Sequence of chain 1.B:
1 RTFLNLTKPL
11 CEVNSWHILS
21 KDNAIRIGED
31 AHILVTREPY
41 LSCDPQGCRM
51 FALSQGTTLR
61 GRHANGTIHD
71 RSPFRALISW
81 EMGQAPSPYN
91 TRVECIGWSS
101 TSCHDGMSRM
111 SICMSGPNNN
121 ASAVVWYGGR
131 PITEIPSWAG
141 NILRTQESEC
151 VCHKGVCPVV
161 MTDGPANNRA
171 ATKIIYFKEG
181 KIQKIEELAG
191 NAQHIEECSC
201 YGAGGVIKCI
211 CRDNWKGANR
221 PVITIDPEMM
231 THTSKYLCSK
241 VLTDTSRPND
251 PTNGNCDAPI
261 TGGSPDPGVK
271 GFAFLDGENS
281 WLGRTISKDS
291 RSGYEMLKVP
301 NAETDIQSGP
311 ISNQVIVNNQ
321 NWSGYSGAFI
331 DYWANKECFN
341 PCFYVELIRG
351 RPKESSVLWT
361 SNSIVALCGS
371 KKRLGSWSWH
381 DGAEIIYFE

Binding-site contacts:
Ligand atom C8 contacts residue SER15 of chain 1.A at 4.0 Å.
Ligand atom N2 contacts residue ASN120 of chain 1.B at 3.0 Å (h-bond).
Ligand atom O3 contacts residue BMA1 of chain 1.E at 3.3 Å (h-bond).
Ligand atom C7 contacts residue ASN120 of chain 1.B at 3.4 Å.
Ligand atom C3 contacts residue BMA1 of chain 1.E at 3.6 Å.
Ligand atom O3 contacts residue ASN313 of chain 1.A at 2.9 Å (h-bond).
Ligand atom C2 contacts residue ASN313 of chain 1.A at 4.0 Å.
Ligand atom O6 contacts residue GLY375 of chain 1.A at 3.9 Å.
Ligand atom O4 contacts residue ASN313 of chain 1.A at 3.3 Å (h-bond).
Ligand atom C1 contacts residue ASN120 of chain 1.B at 2.4 Å.
Ligand atom C6 contacts residue ARG373 of chain 1.A at 3.5 Å.
Ligand atom O5 contacts residue LEU374 of chain 1.A at 4.0 Å.
Ligand atom O3 contacts residue ASN120 of chain 1.B at 4.0 Å.
Ligand atom C5 contacts residue BMA1 of chain 1.E at 4.0 Å.
Ligand atom C4 contacts residue ARG373 of chain 1.A at 4.0 Å.
Ligand atom C4 contacts residue ASN120 of chain 1.B at 3.9 Å.
Ligand atom C3 contacts residue ASN120 of chain 1.B at 3.5 Å.
Ligand atom C6 contacts residue LEU374 of chain 1.A at 3.1 Å (hydrophobic).
Ligand atom O3 contacts residue SER312 of chain 1.A at 2.9 Å.
Ligand atom O6 contacts residue LEU374 of chain 1.A at 2.5 Å (h-bond).
Ligand atom C3 contacts residue ARG373 of chain 1.A at 4.2 Å.
Ligand atom C5 contacts residue LEU374 of chain 1.A at 4.1 Å (hydrophobic).
Ligand atom C4 contacts residue BMA1 of chain 1.E at 2.8 Å.
Ligand atom C5 contacts residue ASN120 of chain 1.B at 4.0 Å.
Ligand atom O5 contacts residue ARG373 of chain 1.A at 4.0 Å.
Ligand atom O7 contacts residue ASN120 of chain 1.B at 3.1 Å (h-bond).
Ligand atom O5 contacts residue ASN120 of chain 1.B at 2.9 Å (h-bond).
Ligand atom O4 contacts residue BMA1 of chain 1.E at 2.1 Å.
Ligand atom C3 contacts residue ASN313 of chain 1.A at 3.6 Å.
Ligand atom C6 contacts residue BMA1 of chain 1.E at 4.1 Å.
Ligand atom C5 contacts residue ARG373 of chain 1.A at 3.5 Å.
Ligand atom C8 contacts residue ASN14 of chain 1.A at 4.0 Å.
Ligand atom C8 contacts residue GLN314 of chain 1.A at 3.9 Å.
Ligand atom C8 contacts residue ASN313 of chain 1.A at 3.6 Å.
Ligand atom C7 contacts residue ASN313 of chain 1.A at 3.8 Å.
Ligand atom O4 contacts residue ARG373 of chain 1.A at 3.6 Å.
Ligand atom C2 contacts residue ASN120 of chain 1.B at 2.2 Å.
Ligand atom N2 contacts residue ASN313 of chain 1.A at 3.0 Å (h-bond).
Ligand atom O5 contacts residue GLY375 of chain 1.A at 3.6 Å.
Ligand atom O7 contacts residue ASN119 of chain 1.B at 3.9 Å.

Sequence of chain 1.A:
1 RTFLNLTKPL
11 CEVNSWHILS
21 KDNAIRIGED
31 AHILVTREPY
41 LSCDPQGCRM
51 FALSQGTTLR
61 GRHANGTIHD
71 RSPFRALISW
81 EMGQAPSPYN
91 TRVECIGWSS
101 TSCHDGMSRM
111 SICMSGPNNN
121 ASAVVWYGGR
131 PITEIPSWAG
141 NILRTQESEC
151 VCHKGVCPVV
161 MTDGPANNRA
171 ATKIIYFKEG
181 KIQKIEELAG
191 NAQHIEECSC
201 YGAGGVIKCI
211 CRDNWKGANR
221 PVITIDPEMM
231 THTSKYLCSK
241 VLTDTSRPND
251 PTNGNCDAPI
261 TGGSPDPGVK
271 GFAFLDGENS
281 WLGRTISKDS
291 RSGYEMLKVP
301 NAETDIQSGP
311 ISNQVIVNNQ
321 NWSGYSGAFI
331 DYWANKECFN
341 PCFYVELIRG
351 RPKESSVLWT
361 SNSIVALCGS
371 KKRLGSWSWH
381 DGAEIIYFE

A small-molecule ligand and the protein it binds are described below.
Small molecule (SMILES): CC(=O)N[C@H]1[C@H](O[C@H]2[C@H](O)[C@@H](NC(C)=O)CO[C@@H]2CO)O[C@H](CO)[C@@H](O)[C@@H]1O